Sequence of chain 2.A:
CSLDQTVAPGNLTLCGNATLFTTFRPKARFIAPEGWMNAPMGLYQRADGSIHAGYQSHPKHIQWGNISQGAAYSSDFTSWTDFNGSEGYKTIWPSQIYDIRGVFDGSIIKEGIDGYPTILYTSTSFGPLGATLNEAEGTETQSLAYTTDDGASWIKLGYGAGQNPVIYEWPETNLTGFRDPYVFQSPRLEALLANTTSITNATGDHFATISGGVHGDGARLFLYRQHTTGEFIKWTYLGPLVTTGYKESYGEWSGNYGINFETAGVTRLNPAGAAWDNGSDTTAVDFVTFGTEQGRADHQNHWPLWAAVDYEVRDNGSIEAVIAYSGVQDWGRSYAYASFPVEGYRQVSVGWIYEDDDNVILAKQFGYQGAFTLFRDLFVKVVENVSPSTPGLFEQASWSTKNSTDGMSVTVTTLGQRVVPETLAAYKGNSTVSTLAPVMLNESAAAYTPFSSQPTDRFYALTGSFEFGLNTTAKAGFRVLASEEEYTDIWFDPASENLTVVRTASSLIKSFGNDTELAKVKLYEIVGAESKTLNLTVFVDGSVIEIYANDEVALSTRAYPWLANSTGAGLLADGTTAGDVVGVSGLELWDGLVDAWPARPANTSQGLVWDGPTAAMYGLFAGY

Binding-site contacts:
Ligand atom O6 contacts residue SER646 of chain 2.A at 4.3 Å.
Ligand atom C4 contacts residue ASN644 of chain 2.A at 4.2 Å.
Ligand atom C3 contacts residue ALA59 of chain 2.A at 3.8 Å (hydrophobic).
Ligand atom C8 contacts residue ASN644 of chain 2.A at 4.4 Å.
Ligand atom C1 contacts residue ALA59 of chain 2.A at 4.1 Å (hydrophobic).
Ligand atom O5 contacts residue ASN644 of chain 2.A at 2.3 Å (h-bond).
Ligand atom C3 contacts residue ASN644 of chain 2.A at 3.8 Å.
Ligand atom O7 contacts residue ASN644 of chain 2.A at 3.1 Å (h-bond).
Ligand atom O4 contacts residue ASN58 of chain 2.A at 3.9 Å.
Ligand atom C2 contacts residue ASN644 of chain 2.A at 2.5 Å.
Ligand atom C7 contacts residue ASN644 of chain 2.A at 3.2 Å.
Ligand atom C1 contacts residue ASN644 of chain 2.A at 1.4 Å.
Ligand atom C7 contacts residue ALA59 of chain 2.A at 3.8 Å (hydrophobic).
Ligand atom C8 contacts residue PHE62 of chain 2.A at 4.5 Å (hydrophobic).
Ligand atom O3 contacts residue THR60 of chain 2.A at 4.3 Å.
Ligand atom C8 contacts residue ALA59 of chain 2.A at 3.7 Å (hydrophobic).
Ligand atom C5 contacts residue ASN644 of chain 2.A at 3.6 Å.
Ligand atom O5 contacts residue SER646 of chain 2.A at 3.7 Å.
Ligand atom C6 contacts residue SER646 of chain 2.A at 3.8 Å.
Ligand atom O3 contacts residue ASN58 of chain 2.A at 4.1 Å.
Ligand atom N2 contacts residue THR60 of chain 2.A at 4.2 Å.
Ligand atom N2 contacts residue ASN644 of chain 2.A at 2.9 Å (h-bond).
Ligand atom C3 contacts residue ASN58 of chain 2.A at 4.0 Å.
Ligand atom O3 contacts residue ALA59 of chain 2.A at 4.3 Å.
Ligand atom C1 contacts residue SER646 of chain 2.A at 3.9 Å.
Ligand atom C8 contacts residue THR60 of chain 2.A at 3.5 Å.
Ligand atom C5 contacts residue SER646 of chain 2.A at 3.7 Å.
Ligand atom C5 contacts residue ALA59 of chain 2.A at 4.4 Å (hydrophobic).
Ligand atom C2 contacts residue ALA59 of chain 2.A at 3.8 Å (hydrophobic).
Ligand atom C6 contacts residue GLY648 of chain 2.A at 4.0 Å.
Ligand atom N2 contacts residue ALA59 of chain 2.A at 2.9 Å (h-bond).

This protein binds this small molecule.
Small molecule (SMILES): CC(=O)N[C@@H]1[C@@H](O)[C@H](O)[C@@H](CO)O[C@H]1O